Sequence of chain 1.A:
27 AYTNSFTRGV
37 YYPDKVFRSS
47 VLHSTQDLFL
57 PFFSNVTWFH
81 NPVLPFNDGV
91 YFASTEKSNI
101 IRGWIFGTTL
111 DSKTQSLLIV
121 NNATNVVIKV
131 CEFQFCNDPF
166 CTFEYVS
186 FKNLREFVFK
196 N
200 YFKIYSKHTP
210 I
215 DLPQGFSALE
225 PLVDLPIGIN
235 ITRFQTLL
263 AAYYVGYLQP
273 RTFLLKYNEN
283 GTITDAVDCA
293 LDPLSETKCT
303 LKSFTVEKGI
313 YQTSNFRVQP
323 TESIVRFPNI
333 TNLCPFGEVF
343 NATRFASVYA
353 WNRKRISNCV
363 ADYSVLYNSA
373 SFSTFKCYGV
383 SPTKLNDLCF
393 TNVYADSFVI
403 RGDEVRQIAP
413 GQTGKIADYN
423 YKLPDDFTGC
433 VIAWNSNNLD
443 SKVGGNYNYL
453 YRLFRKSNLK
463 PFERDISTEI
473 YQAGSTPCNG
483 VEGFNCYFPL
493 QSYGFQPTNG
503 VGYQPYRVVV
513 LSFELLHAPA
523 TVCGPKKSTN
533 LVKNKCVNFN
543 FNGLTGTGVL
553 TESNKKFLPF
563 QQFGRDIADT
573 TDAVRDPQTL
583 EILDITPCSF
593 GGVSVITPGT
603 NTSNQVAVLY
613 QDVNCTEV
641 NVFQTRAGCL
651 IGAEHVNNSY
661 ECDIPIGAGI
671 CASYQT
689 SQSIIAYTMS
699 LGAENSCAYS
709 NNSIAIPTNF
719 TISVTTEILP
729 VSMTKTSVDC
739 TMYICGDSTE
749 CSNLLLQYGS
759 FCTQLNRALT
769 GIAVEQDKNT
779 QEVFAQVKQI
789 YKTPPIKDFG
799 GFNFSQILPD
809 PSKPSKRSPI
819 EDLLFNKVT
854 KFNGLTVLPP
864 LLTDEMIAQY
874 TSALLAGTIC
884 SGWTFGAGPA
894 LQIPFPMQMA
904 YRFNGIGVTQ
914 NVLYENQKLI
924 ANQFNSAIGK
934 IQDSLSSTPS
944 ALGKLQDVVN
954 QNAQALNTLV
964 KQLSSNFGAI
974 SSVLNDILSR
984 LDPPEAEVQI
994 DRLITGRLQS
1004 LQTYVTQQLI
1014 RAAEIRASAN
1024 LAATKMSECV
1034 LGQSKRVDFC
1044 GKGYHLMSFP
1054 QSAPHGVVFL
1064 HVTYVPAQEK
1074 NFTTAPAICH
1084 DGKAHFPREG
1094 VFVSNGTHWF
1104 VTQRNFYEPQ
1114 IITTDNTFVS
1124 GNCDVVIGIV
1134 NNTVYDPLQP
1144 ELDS

Binding-site contacts:
Ligand atom C4 contacts residue ASN801 of chain 1.A at 4.4 Å.
Ligand atom O7 contacts residue ASN801 of chain 1.A at 3.3 Å (h-bond).
Ligand atom C8 contacts residue ASN801 of chain 1.A at 4.1 Å.
Ligand atom C7 contacts residue ASN801 of chain 1.A at 3.3 Å.
Ligand atom C1 contacts residue ASN801 of chain 1.A at 1.5 Å.
Ligand atom C3 contacts residue ASN801 of chain 1.A at 3.9 Å.
Ligand atom C8 contacts residue LYS795 of chain 1.A at 3.0 Å.
Ligand atom C8 contacts residue ASP796 of chain 1.A at 4.3 Å.
Ligand atom C1 contacts residue SER803 of chain 1.A at 3.6 Å.
Ligand atom C7 contacts residue LYS795 of chain 1.A at 4.5 Å.
Ligand atom O5 contacts residue ASN801 of chain 1.A at 2.5 Å (h-bond).
Ligand atom C5 contacts residue ASN801 of chain 1.A at 3.8 Å.
Ligand atom O5 contacts residue SER803 of chain 1.A at 4.3 Å.
Ligand atom N2 contacts residue ASN801 of chain 1.A at 2.9 Å (h-bond).
Ligand atom C2 contacts residue ASN801 of chain 1.A at 2.5 Å.

The small molecule below binds the protein below.
Small molecule (SMILES): CC(=O)N[C@@H]1[C@@H](O)[C@H](O)[C@@H](CO)O[C@H]1O